Sequence of chain 3.B:
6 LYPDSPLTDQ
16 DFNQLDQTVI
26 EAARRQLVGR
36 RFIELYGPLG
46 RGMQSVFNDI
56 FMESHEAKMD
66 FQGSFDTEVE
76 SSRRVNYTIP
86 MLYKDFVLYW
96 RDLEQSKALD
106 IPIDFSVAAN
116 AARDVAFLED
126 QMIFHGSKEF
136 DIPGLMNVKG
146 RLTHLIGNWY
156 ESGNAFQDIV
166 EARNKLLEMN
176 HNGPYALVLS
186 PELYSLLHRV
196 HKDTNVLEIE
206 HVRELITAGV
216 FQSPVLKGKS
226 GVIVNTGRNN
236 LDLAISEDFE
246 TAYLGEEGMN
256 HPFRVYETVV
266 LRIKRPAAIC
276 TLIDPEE

Binding-site contacts:
Ligand atom CA contacts residue ARG29 of chain 3.B at 3.8 Å.
Ligand atom OE1 contacts residue GLU39 of chain 3.B at 3.1 Å (salt-bridge).
Ligand atom N contacts residue ARG29 of chain 3.B at 4.2 Å.
Ligand atom NE2 contacts residue GLU39 of chain 3.B at 2.9 Å (salt-bridge).
Ligand atom C contacts residue ARG35 of chain 3.B at 3.9 Å.
Ligand atom CB contacts residue ARG36 of chain 3.B at 3.4 Å.
Ligand atom CA contacts residue ARG29 of chain 3.B at 4.1 Å.
Ligand atom O contacts residue ASP243 of chain 3.B at 4.1 Å.
Ligand atom O contacts residue PRO43 of chain 3.B at 3.8 Å.
Ligand atom CD2 contacts residue LEU40 of chain 3.B at 4.1 Å (hydrophobic).
Ligand atom N contacts residue ASP243 of chain 3.B at 3.2 Å (salt-bridge).
Ligand atom CD1 contacts residue ARG35 of chain 3.B at 4.0 Å.
Ligand atom N contacts residue PRO43 of chain 3.B at 4.0 Å.
Ligand atom CG2 contacts residue PRO43 of chain 3.B at 3.8 Å (hydrophobic).
Ligand atom O contacts residue ARG35 of chain 3.B at 2.7 Å (salt-bridge).
Ligand atom N contacts residue ARG35 of chain 3.B at 4.0 Å.
Ligand atom CG1 contacts residue ARG36 of chain 3.B at 4.0 Å.
Ligand atom C contacts residue ARG29 of chain 3.B at 3.9 Å.
Ligand atom CD contacts residue ARG36 of chain 3.B at 3.7 Å.
Ligand atom CD contacts residue GLU39 of chain 3.B at 3.2 Å.
Ligand atom C contacts residue GLU39 of chain 3.B at 3.6 Å.
Ligand atom CG contacts residue ARG36 of chain 3.B at 3.8 Å.
Ligand atom CA contacts residue ASP243 of chain 3.B at 3.6 Å.
Ligand atom C contacts residue ASP243 of chain 3.B at 3.5 Å.
Ligand atom CD1 contacts residue ARG36 of chain 3.B at 3.6 Å.
Ligand atom O contacts residue ILE25 of chain 3.B at 3.8 Å.
Ligand atom O contacts residue ARG29 of chain 3.B at 3.2 Å (salt-bridge).
Ligand atom CG2 contacts residue ARG36 of chain 3.B at 4.1 Å.
Ligand atom CD1 contacts residue LEU40 of chain 3.B at 3.6 Å (hydrophobic).
Ligand atom CG1 contacts residue ASP243 of chain 3.B at 3.2 Å.
Ligand atom OE1 contacts residue ARG36 of chain 3.B at 2.9 Å (salt-bridge).
Ligand atom O contacts residue GLU39 of chain 3.B at 3.0 Å (salt-bridge).
Ligand atom CD1 contacts residue ARG29 of chain 3.B at 3.5 Å.
Ligand atom CB contacts residue ASP243 of chain 3.B at 4.0 Å.
Ligand atom O contacts residue ARG35 of chain 3.B at 4.0 Å.
Ligand atom C contacts residue ASP243 of chain 3.B at 3.8 Å.
Ligand atom N contacts residue ASP243 of chain 3.B at 2.6 Å (salt-bridge).
Ligand atom OE1 contacts residue PHE37 of chain 3.B at 3.7 Å.
Ligand atom CA contacts residue ASP243 of chain 3.B at 3.5 Å.
Ligand atom CG2 contacts residue ARG35 of chain 3.B at 3.4 Å.

This small molecule binds to this protein.
Small molecule (SMILES): CC[C@H](C)[C@H](NC(=O)[C@H](CC(C)C)NC(=O)[C@H](CO)NC(=O)CNC(=O)[C@@H](NC(=O)[C@@H](N)[C@@H](C)O)C(C)C)C(=O)N[C@H](C=O)CCC(N)=O